Sequence of chain 1.B:
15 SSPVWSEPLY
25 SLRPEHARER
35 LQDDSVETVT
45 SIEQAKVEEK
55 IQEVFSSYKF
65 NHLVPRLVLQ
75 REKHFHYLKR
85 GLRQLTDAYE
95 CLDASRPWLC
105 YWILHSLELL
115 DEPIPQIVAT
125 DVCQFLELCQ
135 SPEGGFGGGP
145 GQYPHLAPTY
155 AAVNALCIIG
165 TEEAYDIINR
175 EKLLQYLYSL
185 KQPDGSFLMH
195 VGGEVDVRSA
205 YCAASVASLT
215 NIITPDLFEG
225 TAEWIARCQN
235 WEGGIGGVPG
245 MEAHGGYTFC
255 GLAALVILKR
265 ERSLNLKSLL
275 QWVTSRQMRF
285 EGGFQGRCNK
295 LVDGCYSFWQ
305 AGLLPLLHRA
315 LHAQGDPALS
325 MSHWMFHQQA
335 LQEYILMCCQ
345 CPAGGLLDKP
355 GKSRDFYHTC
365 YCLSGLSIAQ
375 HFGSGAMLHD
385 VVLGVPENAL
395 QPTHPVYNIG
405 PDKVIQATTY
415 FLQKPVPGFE

Binding-site contacts:
Ligand atom C5 contacts residue ASP286 of chain 1.A at 3.8 Å.
Ligand atom C6 contacts residue ASP286 of chain 1.A at 3.7 Å.
Ligand atom O2 contacts residue GLN233 of chain 1.B at 2.7 Å (h-bond).
Ligand atom O2 contacts residue GLN233 of chain 1.B at 3.9 Å.
Ligand atom C6 contacts residue TRP235 of chain 1.B at 3.7 Å (hydrophobic).
Ligand atom O5 contacts residue TRP235 of chain 1.B at 3.4 Å (h-bond).
Ligand atom C6 contacts residue GLN285 of chain 1.A at 3.2 Å.
Ligand atom O6 contacts residue ASP286 of chain 1.A at 3.2 Å (salt-bridge).
Ligand atom C6 contacts residue TYR241 of chain 1.A at 3.2 Å (hydrophobic).
Ligand atom O4 contacts residue TYR241 of chain 1.A at 2.9 Å (h-bond).
Ligand atom O6 contacts residue GLY282 of chain 1.A at 3.8 Å.
Ligand atom O5 contacts residue ASN234 of chain 1.B at 3.8 Å.
Ligand atom C1 contacts residue ASN234 of chain 1.B at 3.7 Å.
Ligand atom O6 contacts residue GLN285 of chain 1.A at 3.0 Å (h-bond).
Ligand atom O6 contacts residue TRP235 of chain 1.B at 4.0 Å.
Ligand atom C2 contacts residue ASN234 of chain 1.B at 3.9 Å.
Ligand atom O5 contacts residue GLN233 of chain 1.B at 3.5 Å.
Ligand atom C6 contacts residue ASN234 of chain 1.B at 3.2 Å.
Ligand atom O4 contacts residue ASN269 of chain 1.B at 3.1 Å (h-bond).
Ligand atom C1 contacts residue GLN233 of chain 1.B at 3.0 Å.
Ligand atom C5 contacts residue ASN269 of chain 1.B at 3.9 Å.
Ligand atom O2 contacts residue ARG231 of chain 1.B at 3.6 Å (salt-bridge).
Ligand atom C2 contacts residue GLN233 of chain 1.B at 3.0 Å.
Ligand atom C1 contacts residue ALA230 of chain 1.B at 3.6 Å (hydrophobic).
Ligand atom O6 contacts residue SER272 of chain 1.B at 2.9 Å (h-bond).
Ligand atom O5 contacts residue ASN234 of chain 1.B at 3.4 Å.
Ligand atom O1 contacts residue GLN233 of chain 1.B at 2.6 Å (h-bond).
Ligand atom C1 contacts residue GLN233 of chain 1.B at 3.7 Å.
Ligand atom O6 contacts residue GLN285 of chain 1.A at 3.8 Å.
Ligand atom C4 contacts residue ASP286 of chain 1.A at 3.7 Å.
Ligand atom C6 contacts residue SER272 of chain 1.B at 3.8 Å.
Ligand atom O6 contacts residue ASN234 of chain 1.B at 2.6 Å (h-bond).
Ligand atom C5 contacts residue TYR241 of chain 1.A at 3.9 Å (hydrophobic).
Ligand atom O1 contacts residue ALA230 of chain 1.B at 3.7 Å.
Ligand atom C4 contacts residue TYR241 of chain 1.A at 3.4 Å (hydrophobic).
Ligand atom C5 contacts residue SER272 of chain 1.B at 4.0 Å.
Ligand atom C4 contacts residue ASN269 of chain 1.B at 4.0 Å.
Ligand atom O4 contacts residue ASP286 of chain 1.A at 3.3 Å (salt-bridge).
Ligand atom O6 contacts residue GLY237 of chain 1.B at 3.3 Å.
Ligand atom O6 contacts residue GLN233 of chain 1.B at 3.9 Å.

Sequence of chain 1.A:
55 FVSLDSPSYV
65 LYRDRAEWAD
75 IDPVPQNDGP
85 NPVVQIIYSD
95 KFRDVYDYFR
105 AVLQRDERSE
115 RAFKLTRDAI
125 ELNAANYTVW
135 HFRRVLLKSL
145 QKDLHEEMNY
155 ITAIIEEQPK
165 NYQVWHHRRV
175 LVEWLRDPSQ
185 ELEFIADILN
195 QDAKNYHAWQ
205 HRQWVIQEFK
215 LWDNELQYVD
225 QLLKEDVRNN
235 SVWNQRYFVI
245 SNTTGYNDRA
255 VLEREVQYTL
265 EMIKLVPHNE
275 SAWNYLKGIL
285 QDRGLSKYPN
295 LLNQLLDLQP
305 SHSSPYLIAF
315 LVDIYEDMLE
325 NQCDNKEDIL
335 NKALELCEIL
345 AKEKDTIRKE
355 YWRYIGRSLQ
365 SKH

The protein below binds the small molecule below.
Small molecule (SMILES): OC[C@H]1O[C@@](CO)(O[C@H]2O[C@H](CO)[C@@H](O)[C@H](O)[C@H]2O)[C@@H](O)[C@@H]1O